The protein below binds the small molecule below.
Small molecule (SMILES): CC(=O)N[C@@H]1[C@@H](O)[C@H](O)[C@@H](CO)O[C@H]1O

Sequence of chain 1.F:
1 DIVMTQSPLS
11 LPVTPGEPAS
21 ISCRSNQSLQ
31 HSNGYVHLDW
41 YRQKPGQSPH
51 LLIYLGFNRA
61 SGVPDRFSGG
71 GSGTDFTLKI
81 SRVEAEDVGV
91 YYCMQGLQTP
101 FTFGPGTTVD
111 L

Binding-site contacts:
Ligand atom C4 contacts residue ASP1 of chain 1.F at 4.1 Å.
Ligand atom C3 contacts residue ASP1 of chain 1.F at 3.5 Å.
Ligand atom C7 contacts residue ASN26 of chain 1.F at 3.5 Å.
Ligand atom C1 contacts residue ASN26 of chain 1.F at 1.4 Å.
Ligand atom C8 contacts residue ASN26 of chain 1.F at 3.7 Å.
Ligand atom O5 contacts residue ASN26 of chain 1.F at 2.4 Å (h-bond).
Ligand atom C4 contacts residue ASN26 of chain 1.F at 4.3 Å.
Ligand atom C6 contacts residue VAL3 of chain 1.F at 3.8 Å (hydrophobic).
Ligand atom C5 contacts residue ASP1 of chain 1.F at 4.3 Å.
Ligand atom O5 contacts residue VAL3 of chain 1.F at 4.2 Å.
Ligand atom C2 contacts residue ASP1 of chain 1.F at 4.4 Å.
Ligand atom C3 contacts residue ASN26 of chain 1.F at 3.8 Å.
Ligand atom O7 contacts residue ASN26 of chain 1.F at 3.6 Å (h-bond).
Ligand atom C2 contacts residue ASN26 of chain 1.F at 2.5 Å.
Ligand atom C5 contacts residue VAL3 of chain 1.F at 3.9 Å (hydrophobic).
Ligand atom O3 contacts residue ASP1 of chain 1.F at 4.1 Å.
Ligand atom N2 contacts residue ILE2 of chain 1.F at 4.1 Å.
Ligand atom C8 contacts residue ILE2 of chain 1.F at 4.4 Å (hydrophobic).
Ligand atom C8 contacts residue GLN27 of chain 1.F at 3.6 Å.
Ligand atom N2 contacts residue ASN26 of chain 1.F at 3.0 Å (h-bond).
Ligand atom C5 contacts residue ASN26 of chain 1.F at 3.7 Å.
Ligand atom O4 contacts residue ASP1 of chain 1.F at 3.9 Å.
Ligand atom C1 contacts residue VAL3 of chain 1.F at 4.4 Å (hydrophobic).